This protein binds this small molecule.
Small molecule (SMILES): CC[C@H](C)[C@H](NC(=O)[C@H](C)NC(=O)[C@H](CC(=O)O)NC(=O)[C@H](C)N)C(=O)N[C@H](C=O)[C@@H](C)CC

Sequence of chain 1.A:
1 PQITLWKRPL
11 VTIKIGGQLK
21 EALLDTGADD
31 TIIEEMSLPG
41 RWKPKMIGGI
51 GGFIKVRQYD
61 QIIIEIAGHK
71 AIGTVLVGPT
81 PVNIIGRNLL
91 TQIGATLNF

Binding-site contacts:
Ligand atom O contacts residue ALA28 of chain 1.B at 3.8 Å.
Ligand atom CG2 contacts residue ILE50 of chain 1.A at 3.3 Å (hydrophobic).
Ligand atom CG2 contacts residue ILE50 of chain 1.B at 3.6 Å (hydrophobic).
Ligand atom CA contacts residue GLY48 of chain 1.B at 3.3 Å.
Ligand atom C contacts residue ASP25 of chain 1.B at 3.4 Å.
Ligand atom OD2 contacts residue ASP30 of chain 1.B at 2.6 Å (salt-bridge).
Ligand atom O contacts residue GLY49 of chain 1.B at 3.3 Å.
Ligand atom CD1 contacts residue LEU23 of chain 1.A at 3.8 Å (hydrophobic).
Ligand atom C contacts residue ASP25 of chain 1.A at 3.1 Å.
Ligand atom CG1 contacts residue ASP25 of chain 1.A at 3.6 Å.
Ligand atom CG contacts residue LYS45 of chain 1.B at 3.1 Å.
Ligand atom CB contacts residue MET46 of chain 1.B at 3.6 Å (hydrophobic).
Ligand atom OD2 contacts residue LYS45 of chain 1.B at 2.5 Å (salt-bridge).
Ligand atom O contacts residue ASP25 of chain 1.A at 2.4 Å (salt-bridge).
Ligand atom OD1 contacts residue LYS45 of chain 1.B at 3.8 Å.
Ligand atom CD1 contacts residue ASP30 of chain 1.B at 3.6 Å.
Ligand atom C contacts residue GLY48 of chain 1.B at 3.5 Å.
Ligand atom CG1 contacts residue LEU23 of chain 1.A at 3.8 Å (hydrophobic).
Ligand atom CD1 contacts residue ILE32 of chain 1.B at 3.5 Å (hydrophobic).
Ligand atom O contacts residue GLY48 of chain 1.B at 3.6 Å (h-bond).
Ligand atom O contacts residue ASP29 of chain 1.B at 2.9 Å (salt-bridge).
Ligand atom O contacts residue ILE47 of chain 1.B at 3.5 Å.
Ligand atom CA contacts residue GLY48 of chain 1.B at 3.8 Å.
Ligand atom CB contacts residue PHE53 of chain 1.B at 3.7 Å (hydrophobic).
Ligand atom O contacts residue GLY27 of chain 1.B at 3.8 Å.
Ligand atom N contacts residue GLY48 of chain 1.B at 2.8 Å (h-bond).
Ligand atom CD1 contacts residue ILE47 of chain 1.B at 3.5 Å (hydrophobic).
Ligand atom C contacts residue ASP29 of chain 1.B at 3.7 Å.
Ligand atom CG1 contacts residue GLY27 of chain 1.B at 3.3 Å.
Ligand atom N contacts residue ASP29 of chain 1.B at 2.9 Å (salt-bridge).
Ligand atom CB contacts residue ASP30 of chain 1.B at 3.0 Å.
Ligand atom O contacts residue GLY48 of chain 1.B at 2.9 Å (h-bond).
Ligand atom N contacts residue GLY27 of chain 1.B at 3.2 Å (h-bond).
Ligand atom CD1 contacts residue GLY27 of chain 1.B at 3.6 Å.
Ligand atom CA contacts residue ASP29 of chain 1.B at 3.5 Å.
Ligand atom CB contacts residue LYS45 of chain 1.B at 3.8 Å.
Ligand atom CG2 contacts residue ILE84 of chain 1.B at 3.8 Å (hydrophobic).
Ligand atom CB contacts residue ASP29 of chain 1.B at 3.7 Å.
Ligand atom CD1 contacts residue VAL82 of chain 1.A at 3.5 Å (hydrophobic).
Ligand atom CG contacts residue ASP30 of chain 1.B at 3.2 Å.

Sequence of chain 1.B:
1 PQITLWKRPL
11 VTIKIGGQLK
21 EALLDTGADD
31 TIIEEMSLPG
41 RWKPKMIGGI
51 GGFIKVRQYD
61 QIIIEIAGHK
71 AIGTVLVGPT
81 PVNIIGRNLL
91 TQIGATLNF